Binding-site contacts:
Ligand atom O7 contacts residue TYR393 of chain 1.F at 3.7 Å.
Ligand atom C6 contacts residue SER392 of chain 1.F at 4.2 Å.
Ligand atom O6 contacts residue SER234 of chain 1.E at 4.0 Å.
Ligand atom C8 contacts residue ASN365 of chain 1.F at 3.7 Å.
Ligand atom C6 contacts residue VAL388 of chain 1.F at 4.2 Å (hydrophobic).
Ligand atom O5 contacts residue VAL388 of chain 1.F at 3.7 Å.
Ligand atom C1 contacts residue ASN365 of chain 1.F at 1.5 Å.
Ligand atom N2 contacts residue SER367 of chain 1.F at 2.9 Å (h-bond).
Ligand atom O6 contacts residue VAL388 of chain 1.F at 3.6 Å.
Ligand atom C5 contacts residue TYR393 of chain 1.F at 3.7 Å (hydrophobic).
Ligand atom O7 contacts residue ASN365 of chain 1.F at 3.2 Å (h-bond).
Ligand atom C2 contacts residue ASN365 of chain 1.F at 2.6 Å.
Ligand atom C6 contacts residue GLY391 of chain 1.F at 3.4 Å.
Ligand atom C7 contacts residue ARG235 of chain 1.E at 4.1 Å.
Ligand atom O6 contacts residue SER392 of chain 1.F at 3.4 Å.
Ligand atom C8 contacts residue ARG235 of chain 1.E at 4.0 Å.
Ligand atom C8 contacts residue TYR393 of chain 1.F at 3.6 Å (hydrophobic).
Ligand atom C5 contacts residue PHE233 of chain 1.E at 3.8 Å (hydrophobic).
Ligand atom C3 contacts residue ASN365 of chain 1.F at 3.9 Å.
Ligand atom O6 contacts residue TYR393 of chain 1.F at 3.0 Å (h-bond).
Ligand atom O5 contacts residue ASN365 of chain 1.F at 2.5 Å (h-bond).
Ligand atom C7 contacts residue ASN365 of chain 1.F at 3.1 Å.
Ligand atom C7 contacts residue SER367 of chain 1.F at 3.4 Å.
Ligand atom C7 contacts residue TYR393 of chain 1.F at 3.9 Å (hydrophobic).
Ligand atom C1 contacts residue TYR393 of chain 1.F at 3.7 Å (hydrophobic).
Ligand atom C8 contacts residue SER237 of chain 1.E at 3.7 Å.
Ligand atom C2 contacts residue SER367 of chain 1.F at 4.1 Å.
Ligand atom N2 contacts residue ARG235 of chain 1.E at 4.2 Å.
Ligand atom O3 contacts residue ARG235 of chain 1.E at 4.1 Å.
Ligand atom C8 contacts residue SER367 of chain 1.F at 3.1 Å.
Ligand atom O7 contacts residue GLY197 of chain 1.E at 3.5 Å (h-bond).
Ligand atom N2 contacts residue ASN365 of chain 1.F at 2.9 Å (h-bond).
Ligand atom O6 contacts residue GLY391 of chain 1.F at 3.8 Å.
Ligand atom C6 contacts residue PHE233 of chain 1.E at 3.5 Å (hydrophobic).
Ligand atom O6 contacts residue PHE233 of chain 1.E at 2.9 Å (h-bond).
Ligand atom C8 contacts residue MET75 of chain 1.E at 3.8 Å (hydrophobic).
Ligand atom C6 contacts residue TYR393 of chain 1.F at 4.0 Å (hydrophobic).
Ligand atom C5 contacts residue ASN365 of chain 1.F at 3.8 Å.
Ligand atom C8 contacts residue SER392 of chain 1.F at 4.2 Å.
Ligand atom O5 contacts residue TYR393 of chain 1.F at 4.1 Å.

Sequence of chain 1.E:
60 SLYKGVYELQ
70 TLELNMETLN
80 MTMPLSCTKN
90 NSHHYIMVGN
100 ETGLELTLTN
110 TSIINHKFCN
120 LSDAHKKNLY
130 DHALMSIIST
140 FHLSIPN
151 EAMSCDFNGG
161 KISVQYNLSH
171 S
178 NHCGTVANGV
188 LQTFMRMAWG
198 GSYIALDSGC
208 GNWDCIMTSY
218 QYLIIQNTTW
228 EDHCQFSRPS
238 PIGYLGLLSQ

Sequence of chain 1.F:
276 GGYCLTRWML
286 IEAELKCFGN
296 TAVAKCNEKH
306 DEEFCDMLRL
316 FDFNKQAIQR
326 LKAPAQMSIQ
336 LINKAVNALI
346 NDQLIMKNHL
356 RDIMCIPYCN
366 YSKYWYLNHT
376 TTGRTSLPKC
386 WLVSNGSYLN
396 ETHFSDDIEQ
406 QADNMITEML

A protein and the small-molecule ligand that binds it are described below.
Small molecule (SMILES): CC(=O)N[C@H]1[C@H](O[C@H]2[C@H](O)[C@@H](NC(C)=O)CO[C@@H]2CO)O[C@H](CO)[C@@H](O[C@@H]2O[C@H](CO)[C@@H](O)[C@H](O)[C@@H]2O)[C@@H]1O